Binding-site contacts:
Ligand atom O7 contacts residue ASN232 of chain 1.C at 3.7 Å.
Ligand atom C5 contacts residue PRO261 of chain 1.C at 4.3 Å (hydrophobic).
Ligand atom C8 contacts residue ASN232 of chain 1.C at 3.7 Å.
Ligand atom C8 contacts residue NAG1 of chain 1.CA at 3.4 Å.
Ligand atom C1 contacts residue ASN416 of chain 1.C at 1.4 Å.
Ligand atom C3 contacts residue ASN416 of chain 1.C at 3.8 Å.
Ligand atom O5 contacts residue PRO261 of chain 1.C at 3.5 Å.
Ligand atom C4 contacts residue ASN416 of chain 1.C at 4.2 Å.
Ligand atom C2 contacts residue ASN416 of chain 1.C at 2.4 Å.
Ligand atom C8 contacts residue VAL414 of chain 1.C at 4.2 Å (hydrophobic).
Ligand atom C6 contacts residue PRO261 of chain 1.C at 4.1 Å (hydrophobic).
Ligand atom C5 contacts residue ASN416 of chain 1.C at 3.6 Å.
Ligand atom C7 contacts residue ASN416 of chain 1.C at 3.4 Å.
Ligand atom O6 contacts residue LEU235 of chain 1.C at 3.7 Å.
Ligand atom O5 contacts residue ASN416 of chain 1.C at 2.3 Å (h-bond).
Ligand atom C1 contacts residue PRO261 of chain 1.C at 4.2 Å (hydrophobic).
Ligand atom O7 contacts residue ASN416 of chain 1.C at 3.4 Å (h-bond).
Ligand atom C7 contacts residue ASN232 of chain 1.C at 4.0 Å.
Ligand atom N2 contacts residue ASN416 of chain 1.C at 2.9 Å (h-bond).

A small-molecule ligand and the protein it binds are described below.
Small molecule (SMILES): CC(=O)N[C@H]1[C@H](O[C@H]2[C@H](O)[C@@H](NC(C)=O)CO[C@@H]2CO)O[C@H](CO)[C@@H](O)[C@@H]1O

Sequence of chain 1.C:
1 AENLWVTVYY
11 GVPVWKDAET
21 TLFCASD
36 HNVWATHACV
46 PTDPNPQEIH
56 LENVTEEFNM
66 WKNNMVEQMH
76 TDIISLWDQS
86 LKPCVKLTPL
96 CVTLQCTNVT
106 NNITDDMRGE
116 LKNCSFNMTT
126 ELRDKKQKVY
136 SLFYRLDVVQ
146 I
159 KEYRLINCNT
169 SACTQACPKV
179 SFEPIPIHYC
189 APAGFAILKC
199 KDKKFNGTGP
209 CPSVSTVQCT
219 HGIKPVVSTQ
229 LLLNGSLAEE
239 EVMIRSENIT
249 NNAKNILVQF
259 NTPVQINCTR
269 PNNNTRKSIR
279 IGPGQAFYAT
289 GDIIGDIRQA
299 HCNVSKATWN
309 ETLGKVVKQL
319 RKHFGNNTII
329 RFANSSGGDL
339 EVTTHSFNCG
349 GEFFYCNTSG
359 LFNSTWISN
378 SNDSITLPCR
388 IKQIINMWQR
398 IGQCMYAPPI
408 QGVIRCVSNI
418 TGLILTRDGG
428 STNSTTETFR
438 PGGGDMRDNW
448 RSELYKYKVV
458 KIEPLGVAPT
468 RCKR